Sequence of chain 1.A:
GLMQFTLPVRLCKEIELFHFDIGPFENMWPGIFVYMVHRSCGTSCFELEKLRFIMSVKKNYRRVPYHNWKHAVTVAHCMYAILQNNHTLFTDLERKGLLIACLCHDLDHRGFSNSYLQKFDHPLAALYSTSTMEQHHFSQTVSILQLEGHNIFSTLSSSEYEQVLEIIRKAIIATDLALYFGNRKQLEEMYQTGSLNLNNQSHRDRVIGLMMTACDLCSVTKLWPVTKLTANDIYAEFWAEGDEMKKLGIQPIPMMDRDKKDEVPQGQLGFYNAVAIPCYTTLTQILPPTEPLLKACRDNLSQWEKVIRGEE

Binding-site contacts:
Ligand atom C13 contacts residue PHE283 of chain 1.A at 3.5 Å (hydrophobic).
Ligand atom N1 contacts residue ILE246 of chain 1.A at 3.4 Å.
Ligand atom C4 contacts residue LEU229 of chain 1.A at 3.4 Å (hydrophobic).
Ligand atom C6 contacts residue PHE283 of chain 1.A at 3.8 Å (hydrophobic).
Ligand atom C17 contacts residue TYR247 of chain 1.A at 3.3 Å (hydrophobic).
Ligand atom N5 contacts residue ILE246 of chain 1.A at 3.5 Å.
Ligand atom C24 contacts residue PRO266 of chain 1.A at 3.7 Å (hydrophobic).
Ligand atom O11 contacts residue GLN280 of chain 1.A at 3.0 Å (h-bond).
Ligand atom C25 contacts residue LYS272 of chain 1.A at 3.7 Å.
Ligand atom C9 contacts residue LEU189 of chain 1.A at 3.8 Å (hydrophobic).
Ligand atom C25 contacts residue GLU275 of chain 1.A at 3.4 Å.
Ligand atom N19 contacts residue MET267 of chain 1.A at 3.4 Å.
Ligand atom N21 contacts residue MET267 of chain 1.A at 3.5 Å.
Ligand atom C26 contacts residue VAL276 of chain 1.A at 3.9 Å (hydrophobic).
Ligand atom N18 contacts residue GLY279 of chain 1.A at 3.8 Å.
Ligand atom C20 contacts residue GLY279 of chain 1.A at 3.6 Å.
Ligand atom C16 contacts residue TYR247 of chain 1.A at 3.4 Å (hydrophobic).
Ligand atom C6 contacts residue ILE246 of chain 1.A at 3.6 Å (hydrophobic).
Ligand atom C22 contacts residue MET267 of chain 1.A at 3.7 Å (hydrophobic).
Ligand atom C26 contacts residue LYS272 of chain 1.A at 3.5 Å.
Ligand atom N1 contacts residue PHE283 of chain 1.A at 3.6 Å.
Ligand atom C15 contacts residue MET267 of chain 1.A at 3.5 Å (hydrophobic).
Ligand atom C2 contacts residue ILE246 of chain 1.A at 3.8 Å (hydrophobic).
Ligand atom C14 contacts residue PHE283 of chain 1.A at 3.0 Å (hydrophobic).
Ligand atom C22 contacts residue GLY279 of chain 1.A at 3.7 Å.
Ligand atom C15 contacts residue PHE283 of chain 1.A at 3.9 Å (hydrophobic).
Ligand atom C17 contacts residue MET267 of chain 1.A at 3.4 Å (hydrophobic).
Ligand atom C23 contacts residue MET267 of chain 1.A at 3.9 Å (hydrophobic).
Ligand atom C27 contacts residue GLU275 of chain 1.A at 3.9 Å.
Ligand atom N19 contacts residue GLY279 of chain 1.A at 3.8 Å.
Ligand atom C10 contacts residue PHE283 of chain 1.A at 3.8 Å (hydrophobic).
Ligand atom C16 contacts residue GLN280 of chain 1.A at 3.5 Å.
Ligand atom C2 contacts residue PHE283 of chain 1.A at 3.6 Å (hydrophobic).
Ligand atom C6 contacts residue VAL232 of chain 1.A at 3.7 Å (hydrophobic).
Ligand atom N12 contacts residue PHE283 of chain 1.A at 3.3 Å.
Ligand atom N21 contacts residue TYR247 of chain 1.A at 2.7 Å (h-bond).
Ligand atom C20 contacts residue MET267 of chain 1.A at 3.5 Å (hydrophobic).
Ligand atom C26 contacts residue GLU275 of chain 1.A at 3.5 Å.
Ligand atom O8 contacts residue PHE283 of chain 1.A at 3.7 Å.
Ligand atom N18 contacts residue MET267 of chain 1.A at 3.4 Å.

The small molecule below binds the protein below.
Small molecule (SMILES): COCc1cnn(C)c1C(=O)Nc1ccn2nc(-c3ccccc3)nc2c1